The protein below binds the small molecule below.
Small molecule (SMILES): CC(=O)N[C@@H]1[C@@H](O)[C@H](O)[C@@H](CO)O[C@H]1O

Binding-site contacts:
Ligand atom C7 contacts residue ASN88 of chain 3.A at 3.4 Å.
Ligand atom C3 contacts residue ASN88 of chain 3.A at 4.4 Å.
Ligand atom O7 contacts residue ASN88 of chain 3.A at 3.1 Å (h-bond).
Ligand atom N2 contacts residue ASN88 of chain 3.A at 3.4 Å (h-bond).
Ligand atom C2 contacts residue ASN88 of chain 3.A at 3.0 Å.
Ligand atom C5 contacts residue ASN88 of chain 3.A at 4.3 Å.
Ligand atom O5 contacts residue ASN88 of chain 3.A at 3.0 Å (h-bond).
Ligand atom C8 contacts residue ASN88 of chain 3.A at 3.7 Å.
Ligand atom C1 contacts residue ASN88 of chain 3.A at 2.8 Å.
Ligand atom C8 contacts residue SER89 of chain 3.A at 3.6 Å.

Sequence of chain 3.A:
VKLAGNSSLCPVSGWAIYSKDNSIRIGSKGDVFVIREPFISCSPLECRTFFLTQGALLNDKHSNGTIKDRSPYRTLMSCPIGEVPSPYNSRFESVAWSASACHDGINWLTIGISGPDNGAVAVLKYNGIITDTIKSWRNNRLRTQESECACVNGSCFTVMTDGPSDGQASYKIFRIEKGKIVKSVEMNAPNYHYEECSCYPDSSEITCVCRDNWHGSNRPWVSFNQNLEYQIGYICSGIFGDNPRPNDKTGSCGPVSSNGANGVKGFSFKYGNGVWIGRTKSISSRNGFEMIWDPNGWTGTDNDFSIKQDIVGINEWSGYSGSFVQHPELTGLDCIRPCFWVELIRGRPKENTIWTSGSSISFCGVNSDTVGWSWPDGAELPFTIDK